Sequence of chain 1.B:
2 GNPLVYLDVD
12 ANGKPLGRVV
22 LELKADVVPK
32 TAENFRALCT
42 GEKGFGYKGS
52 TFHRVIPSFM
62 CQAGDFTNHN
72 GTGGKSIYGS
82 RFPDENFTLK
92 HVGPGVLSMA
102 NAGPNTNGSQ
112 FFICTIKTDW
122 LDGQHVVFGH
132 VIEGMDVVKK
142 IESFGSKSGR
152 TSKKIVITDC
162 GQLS

Binding-site contacts:
Ligand atom C5 contacts residue THR73 of chain 1.B at 3.4 Å.
Ligand atom C2 contacts residue ALA101 of chain 1.B at 4.1 Å (hydrophobic).
Ligand atom C1 contacts residue ARG82 of chain 1.B at 4.1 Å.
Ligand atom C6 contacts residue GLY75 of chain 1.B at 3.7 Å.
Ligand atom C11 contacts residue GLY72 of chain 1.B at 3.5 Å.
Ligand atom C4 contacts residue ARG82 of chain 1.B at 4.0 Å.
Ligand atom O1 contacts residue ARG82 of chain 1.B at 3.5 Å (salt-bridge).
Ligand atom C3 contacts residue ALA101 of chain 1.B at 3.9 Å (hydrophobic).
Ligand atom C2 contacts residue ASN102 of chain 1.B at 3.5 Å.
Ligand atom C8 contacts residue GLY74 of chain 1.B at 4.2 Å.
Ligand atom C4 contacts residue THR107 of chain 1.B at 3.8 Å.
Ligand atom C10 contacts residue THR73 of chain 1.B at 4.2 Å.
Ligand atom C9 contacts residue THR73 of chain 1.B at 4.2 Å.
Ligand atom C2 contacts residue GLN111 of chain 1.B at 3.7 Å.
Ligand atom C1 contacts residue SER81 of chain 1.B at 3.7 Å.
Ligand atom C2 contacts residue ALA103 of chain 1.B at 4.0 Å (hydrophobic).
Ligand atom C3 contacts residue THR107 of chain 1.B at 3.8 Å.
Ligand atom C3 contacts residue ASN102 of chain 1.B at 3.6 Å.
Ligand atom C9 contacts residue GLY74 of chain 1.B at 4.1 Å.
Ligand atom C7 contacts residue GLY109 of chain 1.B at 4.2 Å.
Ligand atom C6 contacts residue GLY74 of chain 1.B at 3.6 Å.
Ligand atom N1 contacts residue THR107 of chain 1.B at 3.1 Å (h-bond).
Ligand atom C11 contacts residue GLN111 of chain 1.B at 3.5 Å.
Ligand atom C11 contacts residue ASN102 of chain 1.B at 4.1 Å.
Ligand atom C3 contacts residue GLN111 of chain 1.B at 4.0 Å.
Ligand atom C7 contacts residue GLY75 of chain 1.B at 4.2 Å.
Ligand atom C10 contacts residue GLY72 of chain 1.B at 3.5 Å.
Ligand atom C7 contacts residue THR107 of chain 1.B at 3.8 Å.
Ligand atom C8 contacts residue GLN111 of chain 1.B at 4.1 Å.
Ligand atom C7 contacts residue SER81 of chain 1.B at 3.7 Å.
Ligand atom C10 contacts residue GLN111 of chain 1.B at 3.6 Å.
Ligand atom O1 contacts residue SER81 of chain 1.B at 3.0 Å (h-bond).
Ligand atom C5 contacts residue GLY74 of chain 1.B at 4.1 Å.
Ligand atom C9 contacts residue GLN111 of chain 1.B at 3.9 Å.
Ligand atom N1 contacts residue GLY109 of chain 1.B at 3.7 Å.
Ligand atom C10 contacts residue ALA103 of chain 1.B at 4.2 Å (hydrophobic).
Ligand atom C6 contacts residue THR73 of chain 1.B at 4.0 Å.
Ligand atom C1 contacts residue THR107 of chain 1.B at 3.4 Å.
Ligand atom C4 contacts residue ALA103 of chain 1.B at 4.2 Å (hydrophobic).
Ligand atom C8 contacts residue THR107 of chain 1.B at 3.7 Å.

A small-molecule ligand and the protein it binds are described below.
Small molecule (SMILES): O[C@@H]1CO[C@@H]2C[C@H]1Nc1ccccc12